Binding-site contacts:
Ligand atom C8 contacts residue ARG388 of chain 3.C at 3.7 Å.
Ligand atom N contacts residue EDO1 of chain 3.GA at 3.9 Å.
Ligand atom C2 contacts residue GLU556 of chain 3.C at 4.0 Å.
Ligand atom CL contacts residue ARG388 of chain 3.C at 3.6 Å.
Ligand atom C10 contacts residue ARG388 of chain 3.C at 4.2 Å.
Ligand atom SE contacts residue CYS555 of chain 3.C at 2.4 Å.
Ligand atom C6 contacts residue EDO1 of chain 3.GA at 3.6 Å.
Ligand atom C4 contacts residue GLN387 of chain 3.C at 3.7 Å.
Ligand atom C contacts residue CYS555 of chain 3.C at 3.5 Å (hydrophobic).
Ligand atom C2 contacts residue GLN387 of chain 3.C at 3.6 Å.
Ligand atom C1 contacts residue GLU556 of chain 3.C at 3.7 Å.
Ligand atom C contacts residue EDO1 of chain 3.GA at 3.6 Å.
Ligand atom C3 contacts residue EDO1 of chain 3.GA at 3.8 Å.
Ligand atom C6 contacts residue GLN387 of chain 3.C at 4.2 Å.
Ligand atom CL contacts residue GLN387 of chain 3.C at 3.7 Å.
Ligand atom C9 contacts residue EDO1 of chain 3.CA at 3.4 Å.
Ligand atom C9 contacts residue ARG388 of chain 3.C at 3.9 Å.
Ligand atom C12 contacts residue ARG388 of chain 3.C at 4.2 Å.
Ligand atom C2 contacts residue EDO1 of chain 3.GA at 3.7 Å.
Ligand atom C6 contacts residue ARG388 of chain 3.C at 3.9 Å.
Ligand atom C contacts residue GLN387 of chain 3.C at 3.7 Å.
Ligand atom SE contacts residue GLN387 of chain 3.C at 4.0 Å.
Ligand atom C8 contacts residue EDO1 of chain 3.CA at 3.5 Å.
Ligand atom C1 contacts residue GLN387 of chain 3.C at 3.2 Å.
Ligand atom SE contacts residue ILE350 of chain 3.C at 3.8 Å.
Ligand atom SE contacts residue ARG388 of chain 3.C at 4.2 Å.
Ligand atom C1 contacts residue CYS555 of chain 3.C at 3.6 Å (hydrophobic).
Ligand atom C7 contacts residue ARG388 of chain 3.C at 3.8 Å.
Ligand atom SE contacts residue THR554 of chain 3.C at 3.8 Å.
Ligand atom C1 contacts residue EDO1 of chain 3.GA at 3.6 Å.
Ligand atom O contacts residue EDO1 of chain 3.GA at 4.2 Å.
Ligand atom C5 contacts residue GLN387 of chain 3.C at 3.8 Å.
Ligand atom N contacts residue ARG388 of chain 3.C at 4.2 Å.
Ligand atom N contacts residue GLN387 of chain 3.C at 4.2 Å.
Ligand atom C5 contacts residue EDO1 of chain 3.GA at 3.2 Å.
Ligand atom O contacts residue THR554 of chain 3.C at 4.1 Å.
Ligand atom C10 contacts residue EDO1 of chain 3.CA at 4.1 Å.
Ligand atom O contacts residue ARG388 of chain 3.C at 3.1 Å (salt-bridge).
Ligand atom F contacts residue EDO1 of chain 3.CA at 3.8 Å.
Ligand atom C4 contacts residue EDO1 of chain 3.GA at 3.4 Å.

This protein binds this small molecule.
Small molecule (SMILES): O=C(Nc1ccc(F)cc1Cl)c1ccccc1[SeH]

Sequence of chain 3.C:
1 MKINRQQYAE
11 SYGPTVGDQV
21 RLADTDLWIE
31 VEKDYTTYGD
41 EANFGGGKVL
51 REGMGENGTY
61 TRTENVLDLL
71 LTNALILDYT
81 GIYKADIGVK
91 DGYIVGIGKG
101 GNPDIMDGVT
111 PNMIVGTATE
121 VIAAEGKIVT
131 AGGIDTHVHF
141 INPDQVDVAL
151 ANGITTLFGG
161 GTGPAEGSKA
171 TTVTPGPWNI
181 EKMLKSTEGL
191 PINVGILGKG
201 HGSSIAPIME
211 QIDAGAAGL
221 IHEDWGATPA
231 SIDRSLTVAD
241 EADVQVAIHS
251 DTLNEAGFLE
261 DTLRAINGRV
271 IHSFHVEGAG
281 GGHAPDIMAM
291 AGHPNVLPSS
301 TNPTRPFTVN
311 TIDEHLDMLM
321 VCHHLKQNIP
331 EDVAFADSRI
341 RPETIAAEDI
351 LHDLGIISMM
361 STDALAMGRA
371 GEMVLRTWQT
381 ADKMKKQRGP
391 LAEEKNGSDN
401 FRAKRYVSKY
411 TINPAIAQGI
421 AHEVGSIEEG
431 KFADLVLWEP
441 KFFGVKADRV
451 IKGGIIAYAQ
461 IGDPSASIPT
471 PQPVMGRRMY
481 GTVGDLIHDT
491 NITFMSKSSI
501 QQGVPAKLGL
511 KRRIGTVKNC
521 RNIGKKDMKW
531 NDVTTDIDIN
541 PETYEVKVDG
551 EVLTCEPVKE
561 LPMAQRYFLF